Sequence of chain 1.A:
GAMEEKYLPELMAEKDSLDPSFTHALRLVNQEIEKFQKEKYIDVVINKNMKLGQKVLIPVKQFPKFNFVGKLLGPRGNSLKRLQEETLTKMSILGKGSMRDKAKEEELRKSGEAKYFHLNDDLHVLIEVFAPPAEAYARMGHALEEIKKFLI

Binding-site contacts:
Ligand atom C2' contacts residue ARG106 of chain 1.A at 3.6 Å.
Ligand atom C5' contacts residue ARG82 of chain 1.A at 3.6 Å.
Ligand atom O2' contacts residue GLY80 of chain 1.A at 2.7 Å (h-bond).
Ligand atom O2 contacts residue PRO81 of chain 1.A at 3.2 Å.
Ligand atom C4 contacts residue LEU79 of chain 1.A at 3.3 Å (hydrophobic).
Ligand atom O2' contacts residue LYS87 of chain 1.A at 2.6 Å (salt-bridge).
Ligand atom N1 contacts residue VAL75 of chain 1.A at 3.4 Å.
Ligand atom OP1 contacts residue ARG106 of chain 1.A at 3.0 Å (salt-bridge).
Ligand atom N3 contacts residue LEU79 of chain 1.A at 3.6 Å.
Ligand atom C5 contacts residue GLY76 of chain 1.A at 3.5 Å.
Ligand atom C2 contacts residue SER104 of chain 1.A at 3.2 Å.
Ligand atom C4 contacts residue GLY76 of chain 1.A at 3.6 Å.
Ligand atom C4' contacts residue ARG82 of chain 1.A at 3.4 Å.
Ligand atom C4' contacts residue LYS87 of chain 1.A at 3.5 Å.
Ligand atom N1 contacts residue ILE99 of chain 1.A at 3.1 Å (h-bond).
Ligand atom C3' contacts residue LYS87 of chain 1.A at 3.5 Å.
Ligand atom OP2 contacts residue ARG106 of chain 1.A at 3.3 Å (salt-bridge).
Ligand atom C2 contacts residue VAL75 of chain 1.A at 3.5 Å (hydrophobic).
Ligand atom O4' contacts residue GLY83 of chain 1.A at 3.4 Å.
Ligand atom O4' contacts residue LEU79 of chain 1.A at 3.3 Å.
Ligand atom C2 contacts residue MET105 of chain 1.A at 3.6 Å (hydrophobic).
Ligand atom O2 contacts residue GLY80 of chain 1.A at 3.1 Å.
Ligand atom C2' contacts residue LYS87 of chain 1.A at 3.6 Å.
Ligand atom N9 contacts residue LEU79 of chain 1.A at 3.4 Å.
Ligand atom O3' contacts residue LYS87 of chain 1.A at 3.0 Å (salt-bridge).
Ligand atom OP2 contacts residue ASN73 of chain 1.A at 3.1 Å (h-bond).
Ligand atom N6 contacts residue ILE99 of chain 1.A at 3.1 Å (h-bond).
Ligand atom N3 contacts residue GLY76 of chain 1.A at 3.5 Å (h-bond).
Ligand atom O4 contacts residue LYS77 of chain 1.A at 3.6 Å.
Ligand atom C6 contacts residue GLY76 of chain 1.A at 3.5 Å.
Ligand atom OP1 contacts residue ARG82 of chain 1.A at 2.9 Å (salt-bridge).
Ligand atom C6 contacts residue VAL75 of chain 1.A at 3.6 Å (hydrophobic).
Ligand atom N1 contacts residue GLY76 of chain 1.A at 3.5 Å (h-bond).
Ligand atom C2 contacts residue ARG106 of chain 1.A at 3.5 Å.
Ligand atom O3' contacts residue GLY80 of chain 1.A at 3.5 Å (h-bond).
Ligand atom N3 contacts residue LEU86 of chain 1.A at 3.5 Å.
Ligand atom O2' contacts residue GLY76 of chain 1.A at 3.5 Å (h-bond).
Ligand atom C1' contacts residue LEU79 of chain 1.A at 3.6 Å (hydrophobic).
Ligand atom C2 contacts residue GLY76 of chain 1.A at 3.5 Å.
Ligand atom C2 contacts residue LEU86 of chain 1.A at 3.5 Å (hydrophobic).

A protein and the small-molecule ligand that binds it are described below.
Small molecule (SMILES): Nc1ncnc2c1ncn2[C@@H]1O[C@H](CO[P](=O)(O)O[C@H]2[C@@H](O)[C@H](n3ccc(=O)[nH]c3=O)O[C@@H]2COP(=O)=O)[C@@H](O[P](=O)(O)OC[C@H]2O[C@@H](n3cnc4c(N)ncnc43)[C@H](O)[C@@H]2O[P](=O)(O)OC[C@H]2O[C@@H](n3ccc(=O)[nH]c3=O)[C@H](O)[C@@H]2O)[C@H]1O